Binding-site contacts:
Ligand atom C1 contacts residue MET80 of chain 1.F at 3.9 Å (hydrophobic).
Ligand atom O5 contacts residue MET80 of chain 1.F at 3.6 Å.
Ligand atom N2 contacts residue ASN99 of chain 1.F at 2.9 Å (h-bond).
Ligand atom O6 contacts residue NAG2 of chain 1.Q at 2.3 Å (h-bond).
Ligand atom C2 contacts residue ASN99 of chain 1.F at 2.5 Å.
Ligand atom C7 contacts residue ASN99 of chain 1.F at 3.7 Å.
Ligand atom C5 contacts residue ASN99 of chain 1.F at 3.7 Å.
Ligand atom C6 contacts residue NAG2 of chain 1.Q at 3.5 Å.
Ligand atom O7 contacts residue NAG1 of chain 1.Q at 4.5 Å.
Ligand atom C4 contacts residue ASN99 of chain 1.F at 4.2 Å.
Ligand atom C5 contacts residue MET80 of chain 1.F at 4.2 Å (hydrophobic).
Ligand atom C8 contacts residue ASN99 of chain 1.F at 4.1 Å.
Ligand atom C3 contacts residue ASN99 of chain 1.F at 3.8 Å.
Ligand atom O5 contacts residue NAG1 of chain 1.Q at 4.5 Å.
Ligand atom O7 contacts residue ASN99 of chain 1.F at 4.0 Å.
Ligand atom O6 contacts residue NAG1 of chain 1.Q at 3.4 Å (h-bond).
Ligand atom O5 contacts residue ASN99 of chain 1.F at 2.4 Å (h-bond).
Ligand atom C6 contacts residue MET80 of chain 1.F at 4.0 Å (hydrophobic).
Ligand atom C1 contacts residue ASN99 of chain 1.F at 1.4 Å.

This small molecule binds to this protein.
Small molecule (SMILES): CC(=O)N[C@@H]1[C@@H](O)[C@H](O)[C@@H](CO)O[C@H]1O

Sequence of chain 1.F:
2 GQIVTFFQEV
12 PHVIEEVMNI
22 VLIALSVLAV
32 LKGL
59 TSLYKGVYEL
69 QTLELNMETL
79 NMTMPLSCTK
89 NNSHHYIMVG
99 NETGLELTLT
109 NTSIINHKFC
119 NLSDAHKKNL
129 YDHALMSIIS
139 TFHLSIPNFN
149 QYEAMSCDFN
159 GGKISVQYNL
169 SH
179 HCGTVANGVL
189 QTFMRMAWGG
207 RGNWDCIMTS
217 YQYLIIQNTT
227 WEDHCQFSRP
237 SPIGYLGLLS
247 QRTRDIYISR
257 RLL